Sequence of chain 1.B:
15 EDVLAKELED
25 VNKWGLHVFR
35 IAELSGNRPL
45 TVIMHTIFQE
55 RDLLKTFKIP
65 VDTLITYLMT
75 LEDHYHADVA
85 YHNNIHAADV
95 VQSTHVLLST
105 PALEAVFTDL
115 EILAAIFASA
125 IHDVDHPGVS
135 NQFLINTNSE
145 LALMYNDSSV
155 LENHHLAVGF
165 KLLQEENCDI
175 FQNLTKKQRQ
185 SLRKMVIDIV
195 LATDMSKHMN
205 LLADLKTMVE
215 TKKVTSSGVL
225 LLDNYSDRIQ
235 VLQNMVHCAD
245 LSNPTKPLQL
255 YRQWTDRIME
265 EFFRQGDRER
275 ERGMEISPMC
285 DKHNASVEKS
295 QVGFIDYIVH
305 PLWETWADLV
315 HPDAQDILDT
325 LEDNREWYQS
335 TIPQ

The small molecule below binds the protein below.
Small molecule (SMILES): COc1ccc(C2=NN(C3CCN(c4ncnc5ccsc45)CC3)C(=O)[C@@H]3CC=CC[C@H]23)cc1OCc1ccccc1C(F)(F)F

Binding-site contacts:
Ligand atom C7 contacts residue PHE298 of chain 1.B at 3.2 Å (hydrophobic).
Ligand atom C10 contacts residue MET263 of chain 1.B at 3.8 Å (hydrophobic).
Ligand atom O2 contacts residue PHE298 of chain 1.B at 3.3 Å.
Ligand atom C5 contacts residue PHE298 of chain 1.B at 3.6 Å (hydrophobic).
Ligand atom C12 contacts residue PHE266 of chain 1.B at 3.3 Å (hydrophobic).
Ligand atom C12 contacts residue MET283 of chain 1.B at 3.4 Å (hydrophobic).
Ligand atom C1 contacts residue THR259 of chain 1.B at 3.9 Å.
Ligand atom C13 contacts residue MET283 of chain 1.B at 3.8 Å (hydrophobic).
Ligand atom C32 contacts residue LEU245 of chain 1.B at 3.9 Å (hydrophobic).
Ligand atom C1 contacts residue GLN295 of chain 1.B at 3.8 Å.
Ligand atom C3 contacts residue PHE298 of chain 1.B at 3.7 Å (hydrophobic).
Ligand atom C1 contacts residue ASN247 of chain 1.B at 3.6 Å.
Ligand atom C2 contacts residue PHE298 of chain 1.B at 3.3 Å (hydrophobic).
Ligand atom C8 contacts residue PHE298 of chain 1.B at 3.2 Å (hydrophobic).
Ligand atom C4 contacts residue PHE298 of chain 1.B at 3.9 Å (hydrophobic).
Ligand atom F3 contacts residue PHE298 of chain 1.B at 3.8 Å.
Ligand atom C3 contacts residue ASN247 of chain 1.B at 3.9 Å.
Ligand atom C10 contacts residue PHE266 of chain 1.B at 3.7 Å (hydrophobic).
Ligand atom C30 contacts residue HIS86 of chain 1.B at 4.0 Å.
Ligand atom C32 contacts residue ASP244 of chain 1.B at 3.6 Å.
Ligand atom C33 contacts residue LEU245 of chain 1.B at 3.5 Å (hydrophobic).
Ligand atom C1 contacts residue ILE262 of chain 1.B at 3.8 Å (hydrophobic).
Ligand atom C28 contacts residue MET199 of chain 1.B at 3.7 Å (hydrophobic).
Ligand atom C31 contacts residue ASP244 of chain 1.B at 3.9 Å.
Ligand atom O2 contacts residue GLN295 of chain 1.B at 3.1 Å (h-bond).
Ligand atom C20 contacts residue EDO1 of chain 1.T at 3.9 Å.
Ligand atom O1 contacts residue PHE298 of chain 1.B at 3.7 Å.
Ligand atom F2 contacts residue PHE298 of chain 1.B at 3.2 Å.
Ligand atom C4 contacts residue ILE262 of chain 1.B at 4.0 Å (hydrophobic).
Ligand atom O1 contacts residue GLN295 of chain 1.B at 3.1 Å (h-bond).
Ligand atom C21 contacts residue EDO1 of chain 1.T at 3.8 Å.
Ligand atom C2 contacts residue ILE262 of chain 1.B at 3.8 Å (hydrophobic).
Ligand atom C11 contacts residue PHE266 of chain 1.B at 3.1 Å (hydrophobic).
Ligand atom O3 contacts residue MET199 of chain 1.B at 3.4 Å.
Ligand atom F2 contacts residue SER294 of chain 1.B at 3.4 Å.
Ligand atom C6 contacts residue PHE298 of chain 1.B at 3.4 Å (hydrophobic).
Ligand atom C3 contacts residue ILE262 of chain 1.B at 3.9 Å (hydrophobic).
Ligand atom C11 contacts residue MET263 of chain 1.B at 3.3 Å (hydrophobic).
Ligand atom C8 contacts residue GLN295 of chain 1.B at 3.9 Å.
Ligand atom O1 contacts residue ILE262 of chain 1.B at 3.6 Å.